Binding-site contacts:
Ligand atom CB1 contacts residue PHE310 of chain 1.B at 3.8 Å (hydrophobic).
Ligand atom OA1 contacts residue PEO1 of chain 1.I at 3.4 Å (h-bond).
Ligand atom OA1 contacts residue TRP193 of chain 1.B at 3.3 Å (h-bond).
Ligand atom CA4 contacts residue TRP193 of chain 1.B at 3.7 Å (hydrophobic).
Ligand atom OA2 contacts residue TRP193 of chain 1.B at 3.4 Å (h-bond).
Ligand atom CB5 contacts residue ILE190 of chain 1.B at 3.8 Å (hydrophobic).
Ligand atom CA2 contacts residue TYR309 of chain 1.B at 3.8 Å (hydrophobic).
Ligand atom OA2 contacts residue ILE252 of chain 1.B at 4.0 Å.
Ligand atom OA1 contacts residue MSE206 of chain 1.B at 3.6 Å (h-bond).
Ligand atom CA6 contacts residue PHE310 of chain 1.B at 4.0 Å (hydrophobic).
Ligand atom CA5 contacts residue TYR309 of chain 1.B at 3.9 Å (hydrophobic).
Ligand atom OA2 contacts residue HIS250 of chain 1.B at 3.7 Å.
Ligand atom CA2 contacts residue TRP193 of chain 1.B at 3.9 Å (hydrophobic).
Ligand atom CA1 contacts residue TYR309 of chain 1.B at 3.9 Å (hydrophobic).
Ligand atom OA3 contacts residue ILE252 of chain 1.B at 3.7 Å.
Ligand atom CB4 contacts residue MSE209 of chain 1.B at 3.9 Å.
Ligand atom CB3 contacts residue MSE206 of chain 1.B at 4.0 Å.
Ligand atom OA2 contacts residue PEO1 of chain 1.I at 3.0 Å (h-bond).
Ligand atom OA1 contacts residue TYR309 of chain 1.B at 3.4 Å (h-bond).
Ligand atom CA3 contacts residue MSE206 of chain 1.B at 4.0 Å.
Ligand atom CB4 contacts residue ARG207 of chain 1.B at 3.2 Å.
Ligand atom CB2 contacts residue MSE206 of chain 1.B at 3.6 Å.
Ligand atom CA3 contacts residue TRP193 of chain 1.B at 4.1 Å (hydrophobic).
Ligand atom OA3 contacts residue GLY296 of chain 1.B at 3.9 Å.
Ligand atom CB6 contacts residue ILE190 of chain 1.B at 3.7 Å (hydrophobic).
Ligand atom OA3 contacts residue HIS250 of chain 1.B at 3.2 Å.
Ligand atom OA1 contacts residue ASN158 of chain 1.B at 3.5 Å (h-bond).
Ligand atom CA5 contacts residue PHE310 of chain 1.B at 4.1 Å (hydrophobic).
Ligand atom CA1 contacts residue PEO1 of chain 1.I at 3.6 Å.
Ligand atom CA2 contacts residue HIS250 of chain 1.B at 4.0 Å.
Ligand atom CB2 contacts residue PHE310 of chain 1.B at 3.5 Å (hydrophobic).
Ligand atom CB3 contacts residue PHE310 of chain 1.B at 3.8 Å (hydrophobic).
Ligand atom OA2 contacts residue THR253 of chain 1.B at 3.8 Å.
Ligand atom CA5 contacts residue MSE206 of chain 1.B at 3.7 Å.
Ligand atom CA4 contacts residue MSE206 of chain 1.B at 3.8 Å.
Ligand atom CA1 contacts residue TRP193 of chain 1.B at 3.5 Å (hydrophobic).
Ligand atom OA4 contacts residue VAL183 of chain 1.B at 4.1 Å.
Ligand atom CA3 contacts residue TYR309 of chain 1.B at 3.2 Å (hydrophobic).
Ligand atom CB3 contacts residue ARG207 of chain 1.B at 3.7 Å.
Ligand atom CA1 contacts residue HIS250 of chain 1.B at 4.0 Å.

This small molecule binds to this protein.
Small molecule (SMILES): O=C(O)/C(O)=C/C=C/C(=O)c1ccccc1

Sequence of chain 1.B:
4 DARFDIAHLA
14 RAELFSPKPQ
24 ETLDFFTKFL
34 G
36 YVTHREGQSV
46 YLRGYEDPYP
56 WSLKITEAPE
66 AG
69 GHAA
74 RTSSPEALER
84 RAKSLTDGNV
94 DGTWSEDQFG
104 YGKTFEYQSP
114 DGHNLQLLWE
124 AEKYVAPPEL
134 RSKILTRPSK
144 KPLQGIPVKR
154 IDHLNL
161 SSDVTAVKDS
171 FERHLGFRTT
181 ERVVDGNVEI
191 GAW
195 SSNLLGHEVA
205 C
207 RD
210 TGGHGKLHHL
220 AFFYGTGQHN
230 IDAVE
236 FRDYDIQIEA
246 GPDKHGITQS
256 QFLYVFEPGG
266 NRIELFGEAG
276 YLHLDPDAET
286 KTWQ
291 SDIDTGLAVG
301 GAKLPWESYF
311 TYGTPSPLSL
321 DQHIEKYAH